A small-molecule ligand and the protein it binds are described below.
Small molecule (SMILES): CC(=O)N[C@@H]1[C@@H](O)[C@H](O)[C@@H](CO)O[C@H]1O

Binding-site contacts:
Ligand atom O5 contacts residue ASN61 of chain 1.C at 2.4 Å (h-bond).
Ligand atom N2 contacts residue ASN61 of chain 1.C at 3.0 Å (h-bond).
Ligand atom C3 contacts residue ASN61 of chain 1.C at 3.8 Å.
Ligand atom C4 contacts residue ASN61 of chain 1.C at 4.2 Å.
Ligand atom O7 contacts residue ASN61 of chain 1.C at 3.1 Å (h-bond).
Ligand atom C8 contacts residue ASN61 of chain 1.C at 4.0 Å.
Ligand atom C6 contacts residue TYR28 of chain 1.C at 3.7 Å (hydrophobic).
Ligand atom C8 contacts residue SER60 of chain 1.C at 4.5 Å.
Ligand atom C8 contacts residue PHE59 of chain 1.C at 4.5 Å (hydrophobic).
Ligand atom C1 contacts residue TYR28 of chain 1.C at 4.2 Å (hydrophobic).
Ligand atom C5 contacts residue ASN61 of chain 1.C at 3.7 Å.
Ligand atom C2 contacts residue ASN61 of chain 1.C at 2.4 Å.
Ligand atom C7 contacts residue ASN61 of chain 1.C at 3.2 Å.
Ligand atom C1 contacts residue ASN61 of chain 1.C at 1.4 Å.
Ligand atom O5 contacts residue TYR28 of chain 1.C at 3.4 Å.
Ligand atom C5 contacts residue TYR28 of chain 1.C at 4.0 Å (hydrophobic).

Sequence of chain 1.C:
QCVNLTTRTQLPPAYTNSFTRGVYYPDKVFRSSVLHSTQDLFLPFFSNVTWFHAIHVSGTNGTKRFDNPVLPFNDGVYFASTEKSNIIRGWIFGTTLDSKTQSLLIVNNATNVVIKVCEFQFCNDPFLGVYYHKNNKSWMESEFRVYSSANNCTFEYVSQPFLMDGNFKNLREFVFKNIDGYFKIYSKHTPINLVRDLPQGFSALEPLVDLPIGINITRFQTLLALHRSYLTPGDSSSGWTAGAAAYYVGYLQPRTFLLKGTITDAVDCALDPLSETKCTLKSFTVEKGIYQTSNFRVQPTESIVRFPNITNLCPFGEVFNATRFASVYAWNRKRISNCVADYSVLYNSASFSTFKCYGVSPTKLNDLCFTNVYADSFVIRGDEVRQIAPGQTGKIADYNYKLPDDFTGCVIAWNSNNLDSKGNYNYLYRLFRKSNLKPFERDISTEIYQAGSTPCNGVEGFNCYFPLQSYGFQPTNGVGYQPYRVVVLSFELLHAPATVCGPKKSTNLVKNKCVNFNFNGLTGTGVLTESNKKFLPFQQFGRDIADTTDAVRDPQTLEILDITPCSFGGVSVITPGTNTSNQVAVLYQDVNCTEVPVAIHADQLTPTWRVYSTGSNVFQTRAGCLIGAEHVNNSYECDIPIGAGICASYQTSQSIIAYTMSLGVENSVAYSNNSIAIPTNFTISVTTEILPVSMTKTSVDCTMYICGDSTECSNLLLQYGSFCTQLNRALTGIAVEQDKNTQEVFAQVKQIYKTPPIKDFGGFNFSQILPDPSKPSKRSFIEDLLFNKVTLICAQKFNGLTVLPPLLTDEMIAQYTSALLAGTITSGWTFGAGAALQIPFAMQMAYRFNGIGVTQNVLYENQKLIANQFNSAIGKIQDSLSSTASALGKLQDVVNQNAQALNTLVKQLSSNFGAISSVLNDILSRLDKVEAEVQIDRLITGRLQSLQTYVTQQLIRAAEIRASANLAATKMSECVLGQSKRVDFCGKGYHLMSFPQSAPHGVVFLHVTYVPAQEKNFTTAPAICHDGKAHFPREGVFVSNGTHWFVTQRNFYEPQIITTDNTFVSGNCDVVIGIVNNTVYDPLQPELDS